Sequence of chain 1.D:
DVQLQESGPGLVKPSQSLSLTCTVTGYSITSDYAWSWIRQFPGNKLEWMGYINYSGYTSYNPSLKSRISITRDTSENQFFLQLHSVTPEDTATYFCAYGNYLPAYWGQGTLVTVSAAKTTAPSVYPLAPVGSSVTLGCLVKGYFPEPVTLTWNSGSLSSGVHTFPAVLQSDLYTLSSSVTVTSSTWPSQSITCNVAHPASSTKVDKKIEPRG

Binding-site contacts:
Ligand atom CG contacts residue ASN100 of chain 1.D at 3.1 Å.
Ligand atom C contacts residue ASN100 of chain 1.D at 3.7 Å.
Ligand atom CE2 contacts residue TRP101 of chain 1.E at 3.2 Å (hydrophobic).
Ligand atom CB contacts residue TYR101 of chain 1.D at 3.7 Å (hydrophobic).
Ligand atom O contacts residue ASN100 of chain 1.D at 3.0 Å (h-bond).
Ligand atom CD1 contacts residue ASN100 of chain 1.D at 3.5 Å.
Ligand atom CE2 contacts residue GLY96 of chain 1.E at 3.2 Å.
Ligand atom CD1 contacts residue TYR98 of chain 1.D at 3.6 Å (hydrophobic).
Ligand atom NZ contacts residue ASP31 of chain 1.E at 2.7 Å (salt-bridge).
Ligand atom CB contacts residue TYR37 of chain 1.E at 3.3 Å (hydrophobic).
Ligand atom CG contacts residue TYR101 of chain 1.D at 3.1 Å (hydrophobic).
Ligand atom CA contacts residue TYR101 of chain 1.D at 3.6 Å (hydrophobic).
Ligand atom CA contacts residue TYR37 of chain 1.E at 3.6 Å (hydrophobic).
Ligand atom N contacts residue ASN100 of chain 1.D at 2.9 Å (h-bond).
Ligand atom CZ2 contacts residue GLY96 of chain 1.E at 3.2 Å.
Ligand atom CD contacts residue ASP31 of chain 1.E at 3.6 Å.
Ligand atom CZ2 contacts residue THR97 of chain 1.E at 3.5 Å.
Ligand atom OE2 contacts residue LYS58 of chain 1.E at 3.6 Å (salt-bridge).
Ligand atom CA contacts residue ASN100 of chain 1.D at 3.6 Å.
Ligand atom OE2 contacts residue LEU55 of chain 1.E at 3.7 Å.
Ligand atom NZ contacts residue THR97 of chain 1.E at 2.8 Å (h-bond).
Ligand atom CD2 contacts residue ASN100 of chain 1.D at 3.6 Å.
Ligand atom CD contacts residue TYR37 of chain 1.E at 3.5 Å (hydrophobic).
Ligand atom N contacts residue TYR37 of chain 1.E at 3.1 Å (h-bond).
Ligand atom NE1 contacts residue TRP101 of chain 1.E at 3.2 Å (h-bond).
Ligand atom CZ2 contacts residue TRP101 of chain 1.E at 3.5 Å (hydrophobic).
Ligand atom NE1 contacts residue GLY96 of chain 1.E at 2.6 Å (h-bond).
Ligand atom OD2 contacts residue TYR101 of chain 1.D at 2.9 Å (h-bond).
Ligand atom N contacts residue TYR33 of chain 1.D at 3.4 Å (h-bond).
Ligand atom OD1 contacts residue ASN100 of chain 1.D at 3.1 Å (h-bond).
Ligand atom OD1 contacts residue LEU102 of chain 1.D at 2.8 Å (h-bond).
Ligand atom CB contacts residue ASN100 of chain 1.D at 3.6 Å.
Ligand atom OD2 contacts residue ASN100 of chain 1.D at 3.2 Å (h-bond).
Ligand atom CE contacts residue ASP31 of chain 1.E at 3.5 Å.
Ligand atom OD1 contacts residue TYR101 of chain 1.D at 2.8 Å (h-bond).
Ligand atom OE1 contacts residue TYR54 of chain 1.E at 2.9 Å (h-bond).
Ligand atom O contacts residue ASN100 of chain 1.D at 3.4 Å (h-bond).
Ligand atom O contacts residue TYR101 of chain 1.D at 3.5 Å.
Ligand atom CG contacts residue TYR37 of chain 1.E at 3.6 Å (hydrophobic).
Ligand atom CB contacts residue TYR37 of chain 1.E at 3.4 Å (hydrophobic).

A small-molecule ligand and the protein it binds are described below.
Small molecule (SMILES): CC(C)C[C@H](NC=O)C(=O)N[C@@H](CCC(=O)O)C(=O)N[C@@H](CC(C)C)C(=O)N[C@@H](CC(=O)O)C(=O)N[C@@H](CCCCN)C(=O)N[C@@H](CC1=c2ccccc2=NC1)C(=O)N[C@@H](C)C(N)=O

Sequence of chain 1.E:
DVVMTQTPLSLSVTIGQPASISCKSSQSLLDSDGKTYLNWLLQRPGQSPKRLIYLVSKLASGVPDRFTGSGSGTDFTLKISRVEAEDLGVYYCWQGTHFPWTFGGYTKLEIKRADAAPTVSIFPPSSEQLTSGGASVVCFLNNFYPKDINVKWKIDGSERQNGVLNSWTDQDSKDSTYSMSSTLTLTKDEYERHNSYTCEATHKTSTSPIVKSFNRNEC